This small molecule binds to this protein.
Small molecule (SMILES): CC(=O)N[C@H]1[C@H](O[C@H]2[C@H](O)[C@@H](NC(C)=O)CO[C@@H]2CO)O[C@H](CO)[C@@H](O)[C@@H]1O

Binding-site contacts:
Ligand atom C6 contacts residue PHE188 of chain 1.A at 4.1 Å (hydrophobic).
Ligand atom C7 contacts residue MET184 of chain 1.A at 4.2 Å (hydrophobic).
Ligand atom O6 contacts residue ASN112 of chain 1.A at 4.5 Å.
Ligand atom O5 contacts residue GLU108 of chain 1.A at 3.5 Å (salt-bridge).
Ligand atom C2 contacts residue GLU108 of chain 1.A at 4.3 Å.
Ligand atom C1 contacts residue ASN112 of chain 1.A at 1.4 Å.
Ligand atom O5 contacts residue TYR115 of chain 1.A at 3.3 Å.
Ligand atom N2 contacts residue ASN112 of chain 1.A at 2.9 Å (h-bond).
Ligand atom C4 contacts residue ASN112 of chain 1.A at 4.2 Å.
Ligand atom C5 contacts residue TYR115 of chain 1.A at 4.0 Å (hydrophobic).
Ligand atom C8 contacts residue MET184 of chain 1.A at 3.8 Å (hydrophobic).
Ligand atom C8 contacts residue PHE188 of chain 1.A at 4.2 Å (hydrophobic).
Ligand atom C6 contacts residue TYR115 of chain 1.A at 3.3 Å (hydrophobic).
Ligand atom C2 contacts residue ASN112 of chain 1.A at 2.4 Å.
Ligand atom O7 contacts residue ASN112 of chain 1.A at 3.2 Å (h-bond).
Ligand atom O6 contacts residue GLU108 of chain 1.A at 4.0 Å.
Ligand atom C3 contacts residue ASN112 of chain 1.A at 3.8 Å.
Ligand atom C1 contacts residue GLU108 of chain 1.A at 3.7 Å.
Ligand atom C1 contacts residue TYR115 of chain 1.A at 3.8 Å (hydrophobic).
Ligand atom O7 contacts residue MET184 of chain 1.A at 3.7 Å.
Ligand atom O6 contacts residue TYR115 of chain 1.A at 2.6 Å (h-bond).
Ligand atom C7 contacts residue ASN112 of chain 1.A at 3.4 Å.
Ligand atom C5 contacts residue ASN112 of chain 1.A at 3.6 Å.
Ligand atom C5 contacts residue PHE188 of chain 1.A at 4.2 Å (hydrophobic).
Ligand atom O5 contacts residue ASN112 of chain 1.A at 2.3 Å (h-bond).
Ligand atom O5 contacts residue PHE188 of chain 1.A at 4.4 Å.

Sequence of chain 1.A:
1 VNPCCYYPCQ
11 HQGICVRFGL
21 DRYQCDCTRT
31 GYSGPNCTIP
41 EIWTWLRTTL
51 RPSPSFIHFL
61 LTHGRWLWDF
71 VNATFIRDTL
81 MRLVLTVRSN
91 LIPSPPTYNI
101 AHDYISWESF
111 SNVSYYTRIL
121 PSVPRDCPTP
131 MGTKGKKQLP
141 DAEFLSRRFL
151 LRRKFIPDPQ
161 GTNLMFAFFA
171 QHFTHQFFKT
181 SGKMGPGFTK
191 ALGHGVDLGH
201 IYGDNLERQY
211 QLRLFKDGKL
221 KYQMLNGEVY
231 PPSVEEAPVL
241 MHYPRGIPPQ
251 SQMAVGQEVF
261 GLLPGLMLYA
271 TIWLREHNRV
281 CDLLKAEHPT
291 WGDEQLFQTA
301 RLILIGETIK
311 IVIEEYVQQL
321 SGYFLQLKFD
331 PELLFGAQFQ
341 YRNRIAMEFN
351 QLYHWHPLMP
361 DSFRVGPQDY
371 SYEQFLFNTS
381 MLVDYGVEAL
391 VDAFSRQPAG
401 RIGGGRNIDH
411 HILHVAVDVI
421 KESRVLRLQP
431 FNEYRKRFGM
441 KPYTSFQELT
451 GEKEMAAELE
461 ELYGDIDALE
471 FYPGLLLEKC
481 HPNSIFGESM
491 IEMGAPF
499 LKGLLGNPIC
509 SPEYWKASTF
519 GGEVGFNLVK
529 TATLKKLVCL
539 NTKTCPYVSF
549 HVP